Binding-site contacts:
Ligand atom O5 contacts residue THR620 of chain 1.C at 4.0 Å.
Ligand atom N2 contacts residue ASN618 of chain 1.C at 2.9 Å (h-bond).
Ligand atom C1 contacts residue ASN618 of chain 1.C at 1.4 Å.
Ligand atom O7 contacts residue ASN618 of chain 1.C at 3.3 Å (h-bond).
Ligand atom C7 contacts residue ASN618 of chain 1.C at 3.3 Å.
Ligand atom O5 contacts residue ASN618 of chain 1.C at 2.4 Å (h-bond).
Ligand atom C4 contacts residue ASN618 of chain 1.C at 4.2 Å.
Ligand atom C2 contacts residue ASN618 of chain 1.C at 2.5 Å.
Ligand atom C3 contacts residue ASN618 of chain 1.C at 3.8 Å.
Ligand atom C5 contacts residue ASN618 of chain 1.C at 3.7 Å.
Ligand atom C8 contacts residue ASN618 of chain 1.C at 3.9 Å.

This protein binds this small molecule.
Small molecule (SMILES): CC(=O)N[C@@H]1[C@@H](O)[C@H](O)[C@@H](CO)O[C@H]1O

Sequence of chain 1.C:
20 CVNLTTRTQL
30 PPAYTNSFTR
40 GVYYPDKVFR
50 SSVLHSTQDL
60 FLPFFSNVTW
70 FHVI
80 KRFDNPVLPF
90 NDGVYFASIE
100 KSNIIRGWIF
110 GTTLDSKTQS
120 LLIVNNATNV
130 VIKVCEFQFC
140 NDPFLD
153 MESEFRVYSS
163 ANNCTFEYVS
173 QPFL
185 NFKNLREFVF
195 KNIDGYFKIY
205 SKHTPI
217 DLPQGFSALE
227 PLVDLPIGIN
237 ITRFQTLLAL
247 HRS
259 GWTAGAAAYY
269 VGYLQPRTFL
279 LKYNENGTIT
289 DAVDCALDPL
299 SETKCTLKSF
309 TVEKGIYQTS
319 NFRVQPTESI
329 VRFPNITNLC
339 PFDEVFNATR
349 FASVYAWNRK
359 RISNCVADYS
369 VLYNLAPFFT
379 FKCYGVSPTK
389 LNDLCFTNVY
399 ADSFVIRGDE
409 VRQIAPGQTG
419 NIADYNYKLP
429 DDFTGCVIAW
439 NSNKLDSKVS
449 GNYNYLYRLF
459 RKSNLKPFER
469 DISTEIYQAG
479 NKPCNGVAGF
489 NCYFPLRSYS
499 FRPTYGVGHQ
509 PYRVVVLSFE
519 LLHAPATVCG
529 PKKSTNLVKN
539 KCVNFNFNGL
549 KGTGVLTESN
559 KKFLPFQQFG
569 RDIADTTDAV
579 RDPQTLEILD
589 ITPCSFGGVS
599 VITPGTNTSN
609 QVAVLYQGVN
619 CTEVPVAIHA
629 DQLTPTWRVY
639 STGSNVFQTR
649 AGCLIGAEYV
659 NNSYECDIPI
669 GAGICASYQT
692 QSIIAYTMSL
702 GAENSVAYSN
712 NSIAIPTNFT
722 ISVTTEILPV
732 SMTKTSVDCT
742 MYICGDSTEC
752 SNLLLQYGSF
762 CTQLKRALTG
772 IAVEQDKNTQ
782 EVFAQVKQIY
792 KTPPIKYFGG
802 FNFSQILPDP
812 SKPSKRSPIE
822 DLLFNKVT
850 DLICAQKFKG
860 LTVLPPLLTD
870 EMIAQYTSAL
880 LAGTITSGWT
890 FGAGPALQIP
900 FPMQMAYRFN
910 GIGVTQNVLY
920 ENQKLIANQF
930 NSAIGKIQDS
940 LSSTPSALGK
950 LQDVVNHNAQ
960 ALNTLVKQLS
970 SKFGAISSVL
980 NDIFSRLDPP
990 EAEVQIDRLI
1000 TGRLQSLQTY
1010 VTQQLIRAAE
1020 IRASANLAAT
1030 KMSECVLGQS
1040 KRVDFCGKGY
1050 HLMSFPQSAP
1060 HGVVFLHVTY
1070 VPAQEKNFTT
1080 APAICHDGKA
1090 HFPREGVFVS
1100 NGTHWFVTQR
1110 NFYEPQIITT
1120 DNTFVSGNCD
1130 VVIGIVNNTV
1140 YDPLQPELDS